Binding-site contacts:
Ligand atom C28 contacts residue ALA61 of chain 1.A at 3.4 Å (hydrophobic).
Ligand atom C22 contacts residue LEU24 of chain 1.A at 3.8 Å (hydrophobic).
Ligand atom C14 contacts residue ILE93 of chain 1.A at 3.8 Å (hydrophobic).
Ligand atom CL30 contacts residue MET107 of chain 1.A at 3.5 Å.
Ligand atom C4 contacts residue GLU80 of chain 1.A at 3.7 Å.
Ligand atom C9 contacts residue ASP186 of chain 1.A at 3.8 Å.
Ligand atom O12 contacts residue ALA185 of chain 1.A at 3.4 Å.
Ligand atom O19 contacts residue THR109 of chain 1.A at 3.7 Å.
Ligand atom C4 contacts residue MET84 of chain 1.A at 3.5 Å (hydrophobic).
Ligand atom C5 contacts residue LEU87 of chain 1.A at 3.8 Å (hydrophobic).
Ligand atom N1 contacts residue ASP186 of chain 1.A at 3.8 Å.
Ligand atom C16 contacts residue THR109 of chain 1.A at 3.5 Å.
Ligand atom C6 contacts residue LEU87 of chain 1.A at 3.7 Å (hydrophobic).
Ligand atom C14 contacts residue MET84 of chain 1.A at 3.8 Å (hydrophobic).
Ligand atom CL30 contacts residue LYS63 of chain 1.A at 3.6 Å.
Ligand atom N24 contacts residue MET112 of chain 1.A at 3.0 Å (h-bond).
Ligand atom C29 contacts residue ILE93 of chain 1.A at 3.7 Å (hydrophobic).
Ligand atom C8 contacts residue HIS166 of chain 1.A at 3.6 Å.
Ligand atom C11 contacts residue ASP186 of chain 1.A at 3.6 Å.
Ligand atom N27 contacts residue MET112 of chain 1.A at 3.0 Å (h-bond).
Ligand atom O12 contacts residue ILE93 of chain 1.A at 3.4 Å.
Ligand atom O12 contacts residue PHE187 of chain 1.A at 3.8 Å.
Ligand atom C11 contacts residue ILE93 of chain 1.A at 3.3 Å (hydrophobic).
Ligand atom C29 contacts residue PHE187 of chain 1.A at 3.5 Å (hydrophobic).
Ligand atom C28 contacts residue ASP110 of chain 1.A at 3.4 Å.
Ligand atom C20 contacts residue ALA61 of chain 1.A at 3.8 Å (hydrophobic).
Ligand atom C13 contacts residue ILE93 of chain 1.A at 3.3 Å (hydrophobic).
Ligand atom C3 contacts residue MET84 of chain 1.A at 3.6 Å (hydrophobic).
Ligand atom C18 contacts residue PHE187 of chain 1.A at 3.8 Å (hydrophobic).
Ligand atom N1 contacts residue GLU80 of chain 1.A at 3.0 Å (salt-bridge).
Ligand atom C10 contacts residue ASP186 of chain 1.A at 3.7 Å.
Ligand atom C25 contacts residue GLY115 of chain 1.A at 3.7 Å.
Ligand atom C2 contacts residue ASP186 of chain 1.A at 3.4 Å.
Ligand atom N24 contacts residue TYR111 of chain 1.A at 3.6 Å.
Ligand atom C20 contacts residue LEU175 of chain 1.A at 3.7 Å (hydrophobic).
Ligand atom N27 contacts residue ASP110 of chain 1.A at 3.8 Å.
Ligand atom C7 contacts residue ILE184 of chain 1.A at 3.7 Å (hydrophobic).
Ligand atom C9 contacts residue PHE164 of chain 1.A at 3.7 Å (hydrophobic).
Ligand atom O12 contacts residue ASP186 of chain 1.A at 2.8 Å (salt-bridge).
Ligand atom C2 contacts residue GLU80 of chain 1.A at 3.6 Å.

The protein below binds the small molecule below.
Small molecule (SMILES): O=C(N[C@@H]1C[C@H]1c1ccccc1)c1cc(Cl)cc(COc2cnc3[nH]ccc3c2)c1

Sequence of chain 1.A:
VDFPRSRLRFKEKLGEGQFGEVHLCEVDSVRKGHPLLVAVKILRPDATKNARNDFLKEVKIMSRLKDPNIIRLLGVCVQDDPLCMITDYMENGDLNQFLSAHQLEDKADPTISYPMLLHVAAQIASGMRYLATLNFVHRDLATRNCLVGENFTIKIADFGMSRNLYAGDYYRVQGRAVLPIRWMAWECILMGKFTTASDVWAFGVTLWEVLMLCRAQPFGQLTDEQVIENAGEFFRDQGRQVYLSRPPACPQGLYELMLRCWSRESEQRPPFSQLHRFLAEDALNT